Binding-site contacts:
Ligand atom C4 contacts residue GLY26 of chain 1.C at 3.9 Å.
Ligand atom F2 contacts residue ALA169 of chain 1.C at 3.3 Å.
Ligand atom C12 contacts residue VAL102 of chain 1.C at 3.9 Å (hydrophobic).
Ligand atom F1 contacts residue VAL33 of chain 1.C at 2.8 Å.
Ligand atom N6 contacts residue ALA53 of chain 1.C at 3.6 Å.
Ligand atom F2 contacts residue LEU159 of chain 1.C at 3.9 Å.
Ligand atom C3 contacts residue CYS29 of chain 1.C at 3.3 Å (hydrophobic).
Ligand atom N6 contacts residue GLU103 of chain 1.C at 3.6 Å (salt-bridge).
Ligand atom C4 contacts residue LEU25 of chain 1.C at 3.0 Å (hydrophobic).
Ligand atom C20 contacts residue ALA105 of chain 1.C at 3.9 Å (hydrophobic).
Ligand atom N7 contacts residue ALA105 of chain 1.C at 4.0 Å.
Ligand atom C20 contacts residue LEU159 of chain 1.C at 3.5 Å (hydrophobic).
Ligand atom C11 contacts residue LYS55 of chain 1.C at 3.6 Å.
Ligand atom C15 contacts residue GLU72 of chain 1.C at 3.4 Å.
Ligand atom F2 contacts residue ILE86 of chain 1.C at 3.7 Å.
Ligand atom N4 contacts residue ASP170 of chain 1.C at 3.6 Å (salt-bridge).
Ligand atom C18 contacts residue VAL102 of chain 1.C at 3.9 Å (hydrophobic).
Ligand atom O2 contacts residue ALA105 of chain 1.C at 3.0 Å (h-bond).
Ligand atom F1 contacts residue LYS55 of chain 1.C at 3.6 Å.
Ligand atom C9 contacts residue VAL102 of chain 1.C at 3.7 Å (hydrophobic).
Ligand atom N5 contacts residue GLU72 of chain 1.C at 3.8 Å.
Ligand atom C13 contacts residue ASP170 of chain 1.C at 3.7 Å.
Ligand atom C17 contacts residue VAL100 of chain 1.C at 3.7 Å (hydrophobic).
Ligand atom C6 contacts residue LEU159 of chain 1.C at 3.8 Å (hydrophobic).
Ligand atom O1 contacts residue CYS29 of chain 1.C at 3.1 Å (h-bond).
Ligand atom C1 contacts residue GLY28 of chain 1.C at 3.8 Å.
Ligand atom C10 contacts residue VAL102 of chain 1.C at 3.9 Å (hydrophobic).
Ligand atom C1 contacts residue CYS29 of chain 1.C at 1.8 Å (hydrophobic).
Ligand atom C14 contacts residue MET76 of chain 1.C at 3.5 Å (hydrophobic).
Ligand atom C7 contacts residue LEU159 of chain 1.C at 4.0 Å (hydrophobic).
Ligand atom C19 contacts residue LEU159 of chain 1.C at 3.7 Å (hydrophobic).
Ligand atom C14 contacts residue GLU72 of chain 1.C at 3.3 Å.
Ligand atom N6 contacts residue LEU159 of chain 1.C at 3.4 Å.
Ligand atom C16 contacts residue VAL100 of chain 1.C at 3.5 Å (hydrophobic).
Ligand atom N5 contacts residue MET76 of chain 1.C at 3.9 Å.
Ligand atom C17 contacts residue MET76 of chain 1.C at 3.4 Å (hydrophobic).
Ligand atom C2 contacts residue GLY28 of chain 1.C at 3.9 Å.
Ligand atom C16 contacts residue LEU69 of chain 1.C at 3.7 Å (hydrophobic).
Ligand atom N5 contacts residue VAL102 of chain 1.C at 3.6 Å.
Ligand atom C2 contacts residue CYS29 of chain 1.C at 2.8 Å (hydrophobic).

Sequence of chain 1.C:
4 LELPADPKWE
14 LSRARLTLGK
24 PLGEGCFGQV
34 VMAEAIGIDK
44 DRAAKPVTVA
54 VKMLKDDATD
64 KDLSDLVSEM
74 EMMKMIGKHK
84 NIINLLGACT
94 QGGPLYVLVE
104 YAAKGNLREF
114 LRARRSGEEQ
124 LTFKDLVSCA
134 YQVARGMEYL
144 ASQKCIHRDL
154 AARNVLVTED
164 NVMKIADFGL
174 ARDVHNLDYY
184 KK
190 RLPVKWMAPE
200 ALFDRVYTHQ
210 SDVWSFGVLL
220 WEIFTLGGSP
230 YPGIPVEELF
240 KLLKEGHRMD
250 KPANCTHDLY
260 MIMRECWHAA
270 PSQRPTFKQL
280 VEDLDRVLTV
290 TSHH

This small molecule binds to this protein.
Small molecule (SMILES): CCC(=O)N1C[C@@H](n2nc(C#Cc3c(F)cc4c(ncn4C4CC4)c3F)c(C(N)=O)c2NC)C[C@@H]1COC